Binding-site contacts:
Ligand atom C6 contacts residue ARG392 of chain 1.N at 4.4 Å.
Ligand atom C6 contacts residue LYS393 of chain 1.N at 4.2 Å.
Ligand atom C1 contacts residue ASN205 of chain 1.N at 1.4 Å.
Ligand atom C7 contacts residue ASN205 of chain 1.N at 3.5 Å.
Ligand atom C5 contacts residue VAL208 of chain 1.N at 4.0 Å (hydrophobic).
Ligand atom O5 contacts residue VAL208 of chain 1.N at 3.6 Å.
Ligand atom C1 contacts residue SER207 of chain 1.N at 4.5 Å.
Ligand atom O7 contacts residue ASN205 of chain 1.N at 3.5 Å (h-bond).
Ligand atom C4 contacts residue ASN205 of chain 1.N at 4.3 Å.
Ligand atom C5 contacts residue VAL208 of chain 1.N at 4.5 Å (hydrophobic).
Ligand atom C6 contacts residue VAL208 of chain 1.N at 3.8 Å (hydrophobic).
Ligand atom O5 contacts residue VAL208 of chain 1.N at 4.3 Å.
Ligand atom O5 contacts residue ASN205 of chain 1.N at 2.2 Å (h-bond).
Ligand atom C6 contacts residue SER207 of chain 1.N at 3.9 Å.
Ligand atom C6 contacts residue VAL208 of chain 1.N at 4.2 Å (hydrophobic).
Ligand atom O5 contacts residue SER207 of chain 1.N at 4.3 Å.
Ligand atom C3 contacts residue ASN205 of chain 1.N at 3.9 Å.
Ligand atom O4 contacts residue ARG392 of chain 1.N at 3.8 Å.
Ligand atom C5 contacts residue SER207 of chain 1.N at 4.1 Å.
Ligand atom C8 contacts residue SER207 of chain 1.N at 3.6 Å.
Ligand atom C2 contacts residue ASN205 of chain 1.N at 2.7 Å.
Ligand atom C4 contacts residue ARG392 of chain 1.N at 4.1 Å.
Ligand atom N2 contacts residue ASN205 of chain 1.N at 3.1 Å (h-bond).
Ligand atom C5 contacts residue ASN205 of chain 1.N at 3.6 Å.
Ligand atom C1 contacts residue VAL208 of chain 1.N at 4.4 Å (hydrophobic).

This small molecule binds to this protein.
Small molecule (SMILES): CC(=O)N[C@H]1[C@H](O[C@H]2[C@H](O)[C@@H](NC(C)=O)CO[C@@H]2CO[C@@H]2O[C@@H](C)[C@@H](O)[C@@H](O)[C@@H]2O)O[C@H](CO)[C@@H](O[C@@H]2O[C@H](CO[C@H]3O[C@H](CO)[C@@H](O)[C@H](O)[C@@H]3O)[C@@H](O)[C@H](O[C@H]3O[C@H](CO)[C@@H](O)[C@H](O)[C@@H]3O)[C@@H]2O)[C@@H]1O

Sequence of chain 1.N:
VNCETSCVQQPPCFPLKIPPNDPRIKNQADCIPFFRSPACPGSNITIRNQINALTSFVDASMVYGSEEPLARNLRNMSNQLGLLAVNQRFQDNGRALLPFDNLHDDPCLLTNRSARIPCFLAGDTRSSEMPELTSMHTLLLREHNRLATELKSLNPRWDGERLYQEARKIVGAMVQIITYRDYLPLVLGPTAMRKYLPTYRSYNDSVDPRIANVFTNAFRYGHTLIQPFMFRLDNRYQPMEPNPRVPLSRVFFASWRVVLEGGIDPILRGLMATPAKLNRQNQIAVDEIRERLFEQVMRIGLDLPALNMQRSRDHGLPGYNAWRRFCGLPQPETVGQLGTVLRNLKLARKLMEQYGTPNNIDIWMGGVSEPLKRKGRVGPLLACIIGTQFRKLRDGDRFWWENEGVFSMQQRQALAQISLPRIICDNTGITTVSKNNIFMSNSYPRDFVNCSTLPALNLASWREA